Sequence of chain 1.A:
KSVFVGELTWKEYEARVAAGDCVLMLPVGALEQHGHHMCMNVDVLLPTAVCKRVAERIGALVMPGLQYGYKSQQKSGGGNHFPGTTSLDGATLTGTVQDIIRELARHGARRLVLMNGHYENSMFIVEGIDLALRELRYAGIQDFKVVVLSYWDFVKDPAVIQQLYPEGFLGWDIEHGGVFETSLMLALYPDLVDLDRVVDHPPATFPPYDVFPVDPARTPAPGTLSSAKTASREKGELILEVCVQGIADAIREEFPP

This protein binds this small molecule.
Small molecule (SMILES): CN(CC(=O)O)C(=N)N

Binding-site contacts:
Ligand atom O9 contacts residue ASP45 of chain 1.A at 3.3 Å (salt-bridge).
Ligand atom C2 contacts residue SER78 of chain 1.A at 3.4 Å.
Ligand atom C2 contacts residue ASP175 of chain 1.A at 4.0 Å.
Ligand atom N1 contacts residue GLU177 of chain 1.A at 3.2 Å (salt-bridge).
Ligand atom C2 contacts residue TRP174 of chain 1.A at 3.7 Å (hydrophobic).
Ligand atom N6 contacts residue TYR121 of chain 1.A at 3.7 Å.
Ligand atom O8 contacts residue GLU34 of chain 1.A at 3.4 Å (salt-bridge).
Ligand atom O9 contacts residue ZN1 of chain 1.H at 3.8 Å.
Ligand atom C4 contacts residue TRP154 of chain 1.A at 3.8 Å (hydrophobic).
Ligand atom N3 contacts residue GLU177 of chain 1.A at 4.0 Å.
Ligand atom C4 contacts residue GLU177 of chain 1.A at 3.5 Å.
Ligand atom N3 contacts residue HIS178 of chain 1.A at 3.3 Å (h-bond).
Ligand atom N6 contacts residue ASP175 of chain 1.A at 3.0 Å (salt-bridge).
Ligand atom O8 contacts residue ASP45 of chain 1.A at 3.0 Å (salt-bridge).
Ligand atom C5 contacts residue GLU177 of chain 1.A at 3.6 Å.
Ligand atom N6 contacts residue GLU177 of chain 1.A at 3.9 Å.
Ligand atom O9 contacts residue HIS120 of chain 1.A at 3.2 Å.
Ligand atom C7 contacts residue HIS178 of chain 1.A at 3.9 Å.
Ligand atom C2 contacts residue TYR121 of chain 1.A at 3.8 Å (hydrophobic).
Ligand atom O8 contacts residue HIS178 of chain 1.A at 3.0 Å (h-bond).
Ligand atom N6 contacts residue TRP174 of chain 1.A at 2.8 Å (h-bond).
Ligand atom O8 contacts residue ZN1 of chain 1.H at 1.9 Å.
Ligand atom C4 contacts residue TRP174 of chain 1.A at 3.4 Å (hydrophobic).
Ligand atom C5 contacts residue ZN1 of chain 1.H at 3.4 Å.
Ligand atom N1 contacts residue TRP174 of chain 1.A at 4.0 Å.
Ligand atom C7 contacts residue GLY119 of chain 1.A at 3.9 Å.
Ligand atom N6 contacts residue SER78 of chain 1.A at 3.2 Å (h-bond).
Ligand atom O9 contacts residue MN1 of chain 1.G at 2.4 Å.
Ligand atom C7 contacts residue ASP45 of chain 1.A at 3.5 Å.
Ligand atom O9 contacts residue GLY119 of chain 1.A at 3.6 Å.
Ligand atom O8 contacts residue MN1 of chain 1.G at 2.3 Å.
Ligand atom O9 contacts residue TYR121 of chain 1.A at 2.9 Å (h-bond).
Ligand atom O8 contacts residue GLU183 of chain 1.A at 3.3 Å (salt-bridge).
Ligand atom N3 contacts residue SER78 of chain 1.A at 2.6 Å (h-bond).
Ligand atom C7 contacts residue MN1 of chain 1.G at 2.7 Å.
Ligand atom C7 contacts residue GLU183 of chain 1.A at 3.5 Å.
Ligand atom C2 contacts residue GLU177 of chain 1.A at 3.5 Å.
Ligand atom C5 contacts residue GLU183 of chain 1.A at 3.2 Å.
Ligand atom C7 contacts residue ZN1 of chain 1.H at 2.8 Å.
Ligand atom O8 contacts residue HIS36 of chain 1.A at 3.3 Å (h-bond).